A small-molecule ligand and the protein it binds are described below.
Small molecule (SMILES): CC(=O)N[C@H]1CO[C@H](CO[C@@H]2O[C@@H](C)[C@@H](O)[C@@H](O)[C@@H]2O)[C@@H](O)[C@@H]1O

Sequence of chain 1.A:
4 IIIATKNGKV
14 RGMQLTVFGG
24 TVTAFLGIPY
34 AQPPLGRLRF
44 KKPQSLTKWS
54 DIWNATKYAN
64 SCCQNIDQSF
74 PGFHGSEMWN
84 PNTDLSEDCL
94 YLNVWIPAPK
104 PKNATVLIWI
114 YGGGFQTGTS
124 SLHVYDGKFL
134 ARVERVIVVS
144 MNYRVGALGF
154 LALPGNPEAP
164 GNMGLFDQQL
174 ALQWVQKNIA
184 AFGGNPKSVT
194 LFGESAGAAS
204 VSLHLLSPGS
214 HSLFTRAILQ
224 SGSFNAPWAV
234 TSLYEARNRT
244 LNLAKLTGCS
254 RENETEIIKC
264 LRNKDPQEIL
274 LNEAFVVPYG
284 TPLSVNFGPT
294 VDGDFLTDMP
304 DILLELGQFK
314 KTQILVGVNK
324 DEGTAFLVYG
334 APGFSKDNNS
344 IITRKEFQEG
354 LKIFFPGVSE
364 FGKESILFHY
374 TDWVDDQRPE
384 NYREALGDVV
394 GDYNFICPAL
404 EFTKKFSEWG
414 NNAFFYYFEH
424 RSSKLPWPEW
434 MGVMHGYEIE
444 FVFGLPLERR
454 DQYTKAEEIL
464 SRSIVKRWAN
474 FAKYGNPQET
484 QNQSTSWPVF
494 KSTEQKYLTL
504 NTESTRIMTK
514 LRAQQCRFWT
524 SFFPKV

Binding-site contacts:
Ligand atom O5 contacts residue ARG14 of chain 1.A at 4.1 Å.
Ligand atom C4 contacts residue ASN57 of chain 1.A at 4.3 Å.
Ligand atom C5 contacts residue ARG14 of chain 1.A at 4.3 Å.
Ligand atom O7 contacts residue ASN57 of chain 1.A at 3.2 Å (h-bond).
Ligand atom C1 contacts residue ARG14 of chain 1.A at 4.4 Å.
Ligand atom C8 contacts residue ASN57 of chain 1.A at 4.4 Å.
Ligand atom C3 contacts residue ASN57 of chain 1.A at 3.8 Å.
Ligand atom C7 contacts residue ASN57 of chain 1.A at 3.2 Å.
Ligand atom C5 contacts residue ASN57 of chain 1.A at 3.7 Å.
Ligand atom C1 contacts residue ASN57 of chain 1.A at 1.5 Å.
Ligand atom N2 contacts residue ASN57 of chain 1.A at 2.9 Å (h-bond).
Ligand atom C2 contacts residue ASN57 of chain 1.A at 2.5 Å.
Ligand atom O5 contacts residue ASN57 of chain 1.A at 2.4 Å (h-bond).